Binding-site contacts:
Ligand atom C1 contacts residue ASN1134 of chain 1.A at 1.5 Å.
Ligand atom C7 contacts residue ASN1134 of chain 1.A at 3.6 Å.
Ligand atom C4 contacts residue ASN1134 of chain 1.A at 4.3 Å.
Ligand atom O7 contacts residue ASN1134 of chain 1.A at 3.8 Å.
Ligand atom C3 contacts residue ASN1134 of chain 1.A at 3.9 Å.
Ligand atom C5 contacts residue ASN1134 of chain 1.A at 3.7 Å.
Ligand atom C2 contacts residue ASN1134 of chain 1.A at 2.5 Å.
Ligand atom O5 contacts residue ASN1134 of chain 1.A at 2.4 Å (h-bond).
Ligand atom N2 contacts residue ASN1134 of chain 1.A at 3.0 Å (h-bond).

Sequence of chain 1.A:
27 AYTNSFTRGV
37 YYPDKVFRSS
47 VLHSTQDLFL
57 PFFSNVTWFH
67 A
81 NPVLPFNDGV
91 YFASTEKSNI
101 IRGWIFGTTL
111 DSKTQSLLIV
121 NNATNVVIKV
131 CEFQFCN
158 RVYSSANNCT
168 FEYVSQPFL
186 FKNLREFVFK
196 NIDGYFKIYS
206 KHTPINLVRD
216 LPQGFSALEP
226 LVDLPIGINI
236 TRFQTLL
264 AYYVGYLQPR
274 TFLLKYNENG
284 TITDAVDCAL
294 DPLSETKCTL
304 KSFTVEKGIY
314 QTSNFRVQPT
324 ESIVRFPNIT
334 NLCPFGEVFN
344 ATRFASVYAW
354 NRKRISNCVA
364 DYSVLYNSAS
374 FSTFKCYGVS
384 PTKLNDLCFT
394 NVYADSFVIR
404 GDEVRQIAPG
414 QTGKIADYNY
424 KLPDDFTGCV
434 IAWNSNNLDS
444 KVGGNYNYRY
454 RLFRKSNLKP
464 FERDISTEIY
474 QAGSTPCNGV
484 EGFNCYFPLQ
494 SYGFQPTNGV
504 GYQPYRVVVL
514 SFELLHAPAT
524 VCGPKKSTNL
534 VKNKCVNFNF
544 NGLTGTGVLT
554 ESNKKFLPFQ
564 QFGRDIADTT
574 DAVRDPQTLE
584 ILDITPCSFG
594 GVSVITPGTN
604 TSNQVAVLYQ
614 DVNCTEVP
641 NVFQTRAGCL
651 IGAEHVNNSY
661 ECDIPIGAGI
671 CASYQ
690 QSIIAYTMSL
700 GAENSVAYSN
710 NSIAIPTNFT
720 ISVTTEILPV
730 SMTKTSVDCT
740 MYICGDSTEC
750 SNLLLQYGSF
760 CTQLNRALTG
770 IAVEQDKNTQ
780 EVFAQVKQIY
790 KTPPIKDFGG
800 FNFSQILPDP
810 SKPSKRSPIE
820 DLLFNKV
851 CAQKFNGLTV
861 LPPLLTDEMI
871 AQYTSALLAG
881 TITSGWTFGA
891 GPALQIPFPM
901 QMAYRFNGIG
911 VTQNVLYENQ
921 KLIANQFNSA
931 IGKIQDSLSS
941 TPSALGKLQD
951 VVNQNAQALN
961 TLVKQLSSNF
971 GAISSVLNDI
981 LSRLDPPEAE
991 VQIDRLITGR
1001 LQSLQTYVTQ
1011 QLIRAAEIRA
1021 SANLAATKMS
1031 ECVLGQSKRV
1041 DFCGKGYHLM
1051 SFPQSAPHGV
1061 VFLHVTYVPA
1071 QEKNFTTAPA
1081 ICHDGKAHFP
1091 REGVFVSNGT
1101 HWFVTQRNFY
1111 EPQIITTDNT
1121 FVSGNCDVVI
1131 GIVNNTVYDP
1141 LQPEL

A small-molecule ligand and the protein it binds are described below.
Small molecule (SMILES): CC(=O)N[C@@H]1[C@@H](O)[C@H](O)[C@@H](CO)O[C@H]1O